Sequence of chain 2.B:
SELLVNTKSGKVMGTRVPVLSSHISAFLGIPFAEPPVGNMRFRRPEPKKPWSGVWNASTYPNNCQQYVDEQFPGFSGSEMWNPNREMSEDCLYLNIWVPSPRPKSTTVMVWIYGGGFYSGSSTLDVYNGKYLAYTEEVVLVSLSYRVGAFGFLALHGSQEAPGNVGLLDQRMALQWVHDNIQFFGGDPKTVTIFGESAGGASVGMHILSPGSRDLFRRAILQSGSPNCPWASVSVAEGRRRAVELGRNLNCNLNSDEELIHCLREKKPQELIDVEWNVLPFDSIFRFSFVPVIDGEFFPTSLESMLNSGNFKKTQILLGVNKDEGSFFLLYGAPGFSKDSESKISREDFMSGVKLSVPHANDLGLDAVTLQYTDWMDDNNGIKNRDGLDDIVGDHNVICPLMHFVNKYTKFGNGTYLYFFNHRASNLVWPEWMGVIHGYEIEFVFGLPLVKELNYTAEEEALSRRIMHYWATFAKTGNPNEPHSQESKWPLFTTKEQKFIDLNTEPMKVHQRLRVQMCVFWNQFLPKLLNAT

This protein binds this small molecule.
Small molecule (SMILES): CC(=O)N[C@@H]1[C@@H](O)[C@H](O)[C@@H](CO)O[C@H]1O

Binding-site contacts:
Ligand atom C5 contacts residue GLN540 of chain 2.B at 3.5 Å.
Ligand atom C8 contacts residue LEU537 of chain 2.B at 3.3 Å (hydrophobic).
Ligand atom O7 contacts residue ILE422 of chain 2.B at 3.6 Å.
Ligand atom C8 contacts residue ARG538 of chain 2.B at 3.0 Å.
Ligand atom C2 contacts residue MET541 of chain 2.B at 3.5 Å (hydrophobic).
Ligand atom C7 contacts residue CYS423 of chain 2.B at 2.9 Å (hydrophobic).
Ligand atom O5 contacts residue VAL539 of chain 2.B at 3.4 Å.
Ligand atom O6 contacts residue MET541 of chain 2.B at 1.4 Å.
Ligand atom C2 contacts residue ARG538 of chain 2.B at 2.7 Å.
Ligand atom C8 contacts residue MET426 of chain 2.B at 2.9 Å (hydrophobic).
Ligand atom N2 contacts residue CYS423 of chain 2.B at 3.8 Å.
Ligand atom C7 contacts residue CYS542 of chain 2.B at 1.5 Å (hydrophobic).
Ligand atom C7 contacts residue ILE422 of chain 2.B at 3.6 Å (hydrophobic).
Ligand atom O3 contacts residue ARG538 of chain 2.B at 1.4 Å.
Ligand atom C1 contacts residue MET541 of chain 2.B at 2.6 Å (hydrophobic).
Ligand atom C5 contacts residue MET541 of chain 2.B at 3.1 Å (hydrophobic).
Ligand atom C1 contacts residue VAL539 of chain 2.B at 3.0 Å (hydrophobic).
Ligand atom O4 contacts residue ARG538 of chain 2.B at 2.6 Å (salt-bridge).
Ligand atom O5 contacts residue ARG538 of chain 2.B at 3.8 Å.
Ligand atom C4 contacts residue ARG538 of chain 2.B at 2.9 Å.
Ligand atom C8 contacts residue ILE422 of chain 2.B at 3.4 Å (hydrophobic).
Ligand atom C2 contacts residue CYS542 of chain 2.B at 3.2 Å (hydrophobic).
Ligand atom C5 contacts residue ARG538 of chain 2.B at 3.8 Å.
Ligand atom O7 contacts residue CYS423 of chain 2.B at 1.8 Å (h-bond).
Ligand atom N2 contacts residue CYS542 of chain 2.B at 2.4 Å (h-bond).
Ligand atom C6 contacts residue MET541 of chain 2.B at 2.8 Å (hydrophobic).
Ligand atom C1 contacts residue GLN540 of chain 2.B at 2.9 Å.
Ligand atom C8 contacts residue CYS542 of chain 2.B at 2.2 Å (hydrophobic).
Ligand atom C6 contacts residue GLN540 of chain 2.B at 3.5 Å.
Ligand atom N2 contacts residue LEU537 of chain 2.B at 3.6 Å (h-bond).
Ligand atom O5 contacts residue CYS542 of chain 2.B at 3.5 Å (h-bond).
Ligand atom O5 contacts residue GLN540 of chain 2.B at 2.7 Å (h-bond).
Ligand atom N2 contacts residue ARG538 of chain 2.B at 2.0 Å (salt-bridge).
Ligand atom O7 contacts residue CYS542 of chain 2.B at 1.5 Å (h-bond).
Ligand atom C1 contacts residue CYS542 of chain 2.B at 2.7 Å (hydrophobic).
Ligand atom C1 contacts residue ARG538 of chain 2.B at 2.8 Å.
Ligand atom C4 contacts residue MET541 of chain 2.B at 3.6 Å (hydrophobic).
Ligand atom C7 contacts residue ARG538 of chain 2.B at 3.0 Å.
Ligand atom O5 contacts residue MET541 of chain 2.B at 1.9 Å (h-bond).
Ligand atom C3 contacts residue ARG538 of chain 2.B at 1.7 Å.